This protein binds this small molecule.
Small molecule (SMILES): CC(=O)N[C@H]1[C@H](O[C@H]2[C@H](O)[C@@H](NC(C)=O)CO[C@@H]2CO)O[C@H](CO)[C@@H](O[C@@H]2O[C@H](CO[C@H]3O[C@H](CO)[C@@H](O)[C@H](O)[C@@H]3O)[C@@H](O)[C@H](O[C@H]3O[C@H](CO)[C@@H](O)[C@H](O)[C@@H]3O)[C@@H]2O)[C@@H]1O

Sequence of chain 1.E:
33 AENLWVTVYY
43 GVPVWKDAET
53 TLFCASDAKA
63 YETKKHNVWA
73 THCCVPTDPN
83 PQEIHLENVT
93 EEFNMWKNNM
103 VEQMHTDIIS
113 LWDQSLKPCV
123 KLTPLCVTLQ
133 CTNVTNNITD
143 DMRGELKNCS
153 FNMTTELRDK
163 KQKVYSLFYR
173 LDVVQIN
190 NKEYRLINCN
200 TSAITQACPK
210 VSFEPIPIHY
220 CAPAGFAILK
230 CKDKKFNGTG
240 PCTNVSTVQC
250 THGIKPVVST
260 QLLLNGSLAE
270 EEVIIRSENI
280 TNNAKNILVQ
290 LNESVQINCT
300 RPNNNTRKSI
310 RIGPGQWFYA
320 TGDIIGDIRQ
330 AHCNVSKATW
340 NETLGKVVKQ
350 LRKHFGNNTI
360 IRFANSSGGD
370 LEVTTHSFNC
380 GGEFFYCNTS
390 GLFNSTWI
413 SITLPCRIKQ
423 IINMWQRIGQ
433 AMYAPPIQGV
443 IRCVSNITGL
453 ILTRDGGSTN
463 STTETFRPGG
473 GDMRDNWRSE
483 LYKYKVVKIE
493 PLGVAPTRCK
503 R

Binding-site contacts:
Ligand atom O5 contacts residue ASN264 of chain 1.E at 2.4 Å (h-bond).
Ligand atom O7 contacts residue ASN264 of chain 1.E at 4.4 Å.
Ligand atom C2 contacts residue ASN264 of chain 1.E at 2.5 Å.
Ligand atom C1 contacts residue VAL446 of chain 1.E at 4.1 Å (hydrophobic).
Ligand atom O7 contacts residue VAL446 of chain 1.E at 3.6 Å.
Ligand atom C4 contacts residue ASN264 of chain 1.E at 4.3 Å.
Ligand atom O6 contacts residue LYS254 of chain 1.E at 4.4 Å.
Ligand atom C3 contacts residue ASN264 of chain 1.E at 3.9 Å.
Ligand atom C2 contacts residue VAL446 of chain 1.E at 4.4 Å (hydrophobic).
Ligand atom O6 contacts residue SER211 of chain 1.E at 3.6 Å.
Ligand atom O7 contacts residue PRO214 of chain 1.E at 4.0 Å.
Ligand atom C8 contacts residue LEU263 of chain 1.E at 3.6 Å (hydrophobic).
Ligand atom O7 contacts residue ARG444 of chain 1.E at 4.0 Å.
Ligand atom C4 contacts residue VAL446 of chain 1.E at 3.8 Å (hydrophobic).
Ligand atom C1 contacts residue SER447 of chain 1.E at 4.1 Å.
Ligand atom C5 contacts residue ASN264 of chain 1.E at 3.8 Å.
Ligand atom O6 contacts residue GLY380 of chain 1.E at 3.8 Å.
Ligand atom C7 contacts residue VAL446 of chain 1.E at 4.2 Å (hydrophobic).
Ligand atom N2 contacts residue SER447 of chain 1.E at 3.8 Å.
Ligand atom C8 contacts residue VAL256 of chain 1.E at 4.0 Å (hydrophobic).
Ligand atom C6 contacts residue NAG1 of chain 1.S at 4.1 Å.
Ligand atom C8 contacts residue ASN378 of chain 1.E at 4.2 Å.
Ligand atom O5 contacts residue VAL446 of chain 1.E at 4.3 Å.
Ligand atom C8 contacts residue VAL446 of chain 1.E at 3.9 Å (hydrophobic).
Ligand atom C2 contacts residue SER447 of chain 1.E at 4.4 Å.
Ligand atom C3 contacts residue VAL446 of chain 1.E at 3.5 Å (hydrophobic).
Ligand atom C7 contacts residue VAL256 of chain 1.E at 4.5 Å (hydrophobic).
Ligand atom C7 contacts residue ASN264 of chain 1.E at 3.9 Å.
Ligand atom O5 contacts residue GLU213 of chain 1.E at 4.4 Å.
Ligand atom C5 contacts residue GLU213 of chain 1.E at 3.8 Å.
Ligand atom C1 contacts residue NAG1 of chain 1.S at 4.0 Å.
Ligand atom O7 contacts residue ASN378 of chain 1.E at 4.0 Å.
Ligand atom O4 contacts residue VAL446 of chain 1.E at 3.7 Å.
Ligand atom C5 contacts residue NAG1 of chain 1.S at 4.1 Å.
Ligand atom N2 contacts residue ASN264 of chain 1.E at 3.0 Å (h-bond).
Ligand atom O7 contacts residue CYS445 of chain 1.E at 4.3 Å.
Ligand atom C6 contacts residue GLU213 of chain 1.E at 3.8 Å.
Ligand atom C5 contacts residue VAL446 of chain 1.E at 3.5 Å (hydrophobic).
Ligand atom C1 contacts residue ASN264 of chain 1.E at 1.5 Å.
Ligand atom O5 contacts residue NAG1 of chain 1.S at 3.4 Å.